Binding-site contacts:
Ligand atom C3 contacts residue PHE163 of chain 1.A at 3.5 Å (hydrophobic).
Ligand atom C23 contacts residue PRO101 of chain 1.A at 3.8 Å (hydrophobic).
Ligand atom C10 contacts residue LEU151 of chain 1.A at 3.4 Å (hydrophobic).
Ligand atom N14 contacts residue MET100 of chain 1.A at 3.0 Å (h-bond).
Ligand atom N18 contacts residue MET100 of chain 1.A at 3.0 Å (h-bond).
Ligand atom C31 contacts residue CYS104 of chain 1.A at 1.8 Å (hydrophobic).
Ligand atom O32 contacts residue ASP107 of chain 1.A at 3.7 Å.
Ligand atom O24 contacts residue MET100 of chain 1.A at 3.4 Å (h-bond).
Ligand atom F27 contacts residue VAL33 of chain 1.A at 3.8 Å.
Ligand atom C25 contacts residue PRO101 of chain 1.A at 3.1 Å (hydrophobic).
Ligand atom O32 contacts residue CYS104 of chain 1.A at 3.3 Å (h-bond).
Ligand atom C17 contacts residue MET97 of chain 1.A at 3.8 Å (hydrophobic).
Ligand atom C17 contacts residue LEU151 of chain 1.A at 3.8 Å (hydrophobic).
Ligand atom C19 contacts residue MET100 of chain 1.A at 3.5 Å (hydrophobic).
Ligand atom F27 contacts residue GLY26 of chain 1.A at 3.2 Å.
Ligand atom C15 contacts residue LEU151 of chain 1.A at 3.6 Å (hydrophobic).
Ligand atom C31 contacts residue ASP107 of chain 1.A at 3.7 Å.
Ligand atom C30 contacts residue CYS104 of chain 1.A at 2.8 Å (hydrophobic).
Ligand atom N22 contacts residue LEU25 of chain 1.A at 3.8 Å.
Ligand atom C17 contacts residue CYS82 of chain 1.A at 3.8 Å (hydrophobic).
Ligand atom C20 contacts residue GLY103 of chain 1.A at 3.3 Å.
Ligand atom N14 contacts residue LEU99 of chain 1.A at 3.8 Å.
Ligand atom N18 contacts residue LEU25 of chain 1.A at 3.5 Å.
Ligand atom C13 contacts residue GLN98 of chain 1.A at 3.2 Å.
Ligand atom F27 contacts residue SER27 of chain 1.A at 3.6 Å.
Ligand atom N11 contacts residue LEU151 of chain 1.A at 3.7 Å.
Ligand atom C13 contacts residue MET100 of chain 1.A at 3.6 Å (hydrophobic).
Ligand atom C30 contacts residue ARG148 of chain 1.A at 3.5 Å.
Ligand atom O24 contacts residue PRO101 of chain 1.A at 3.4 Å (h-bond).
Ligand atom C19 contacts residue LEU25 of chain 1.A at 3.7 Å (hydrophobic).
Ligand atom C19 contacts residue GLY103 of chain 1.A at 3.6 Å.
Ligand atom C17 contacts residue THR161 of chain 1.A at 3.6 Å.
Ligand atom C13 contacts residue ALA50 of chain 1.A at 3.4 Å (hydrophobic).
Ligand atom C23 contacts residue LEU25 of chain 1.A at 3.7 Å (hydrophobic).
Ligand atom N14 contacts residue ALA50 of chain 1.A at 3.6 Å.
Ligand atom C13 contacts residue LEU151 of chain 1.A at 3.8 Å (hydrophobic).
Ligand atom C29 contacts residue CYS104 of chain 1.A at 3.3 Å (hydrophobic).
Ligand atom N12 contacts residue LEU151 of chain 1.A at 3.3 Å.
Ligand atom C23 contacts residue MET100 of chain 1.A at 3.7 Å (hydrophobic).
Ligand atom C8 contacts residue LEU25 of chain 1.A at 3.6 Å (hydrophobic).

Sequence of chain 1.A:
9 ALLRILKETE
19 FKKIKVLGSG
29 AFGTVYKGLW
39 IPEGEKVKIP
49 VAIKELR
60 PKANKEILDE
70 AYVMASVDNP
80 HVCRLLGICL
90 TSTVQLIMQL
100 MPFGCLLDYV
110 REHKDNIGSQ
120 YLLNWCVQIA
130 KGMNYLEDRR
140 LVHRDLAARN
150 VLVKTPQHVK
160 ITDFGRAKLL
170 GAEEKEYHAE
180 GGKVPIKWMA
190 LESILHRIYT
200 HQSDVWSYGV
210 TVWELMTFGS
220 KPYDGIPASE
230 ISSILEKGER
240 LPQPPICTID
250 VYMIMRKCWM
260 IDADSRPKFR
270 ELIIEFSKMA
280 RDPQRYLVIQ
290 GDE

This small molecule binds to this protein.
Small molecule (SMILES): CCC(=O)N[C@@H]1CN(c2nc(Nc3cn(C)nc3OC)c3ncn(C(C)C)c3n2)C[C@H]1F